This protein binds this small molecule.
Small molecule (SMILES): N#CCC(=O)N1CCC[C@@H](n2nnc3cnc4[nH]ccc4c32)C1

Binding-site contacts:
Ligand atom C24 contacts residue GLY32 of chain 1.A at 3.7 Å.
Ligand atom C23 contacts residue ASP169 of chain 1.A at 3.4 Å.
Ligand atom C2 contacts residue ALA54 of chain 1.A at 3.5 Å (hydrophobic).
Ligand atom C18 contacts residue ASN156 of chain 1.A at 3.3 Å.
Ligand atom N11 contacts residue GLY110 of chain 1.A at 3.7 Å.
Ligand atom C2 contacts residue MET104 of chain 1.A at 3.7 Å (hydrophobic).
Ligand atom O22 contacts residue VAL37 of chain 1.A at 3.2 Å.
Ligand atom N25 contacts residue LYS36 of chain 1.A at 3.5 Å (salt-bridge).
Ligand atom C8 contacts residue LEU29 of chain 1.A at 3.7 Å (hydrophobic).
Ligand atom O22 contacts residue GLU31 of chain 1.A at 3.5 Å (salt-bridge).
Ligand atom C9 contacts residue LEU107 of chain 1.A at 3.1 Å (hydrophobic).
Ligand atom C1 contacts residue LEU158 of chain 1.A at 3.7 Å (hydrophobic).
Ligand atom N25 contacts residue GLY32 of chain 1.A at 3.3 Å (h-bond).
Ligand atom C24 contacts residue ASP169 of chain 1.A at 3.7 Å.
Ligand atom C6 contacts residue LEU158 of chain 1.A at 3.6 Å (hydrophobic).
Ligand atom C5 contacts residue GLU105 of chain 1.A at 3.7 Å.
Ligand atom C2 contacts residue LEU158 of chain 1.A at 3.7 Å (hydrophobic).
Ligand atom C5 contacts residue ALA54 of chain 1.A at 3.6 Å (hydrophobic).
Ligand atom C17 contacts residue GLY168 of chain 1.A at 3.5 Å.
Ligand atom C18 contacts residue ARG155 of chain 1.A at 3.7 Å.
Ligand atom C8 contacts residue LEU158 of chain 1.A at 3.5 Å (hydrophobic).
Ligand atom N3 contacts residue ALA54 of chain 1.A at 3.2 Å.
Ligand atom C7 contacts residue LEU158 of chain 1.A at 3.4 Å (hydrophobic).
Ligand atom N25 contacts residue GLY35 of chain 1.A at 3.4 Å.
Ligand atom C16 contacts residue LEU158 of chain 1.A at 3.6 Å (hydrophobic).
Ligand atom N25 contacts residue GLU31 of chain 1.A at 3.8 Å.
Ligand atom N13 contacts residue LEU158 of chain 1.A at 3.8 Å.
Ligand atom N10 contacts residue PHE106 of chain 1.A at 3.6 Å.
Ligand atom C17 contacts residue ASN156 of chain 1.A at 3.8 Å.
Ligand atom N25 contacts residue LYS56 of chain 1.A at 3.6 Å.
Ligand atom O22 contacts residue GLY30 of chain 1.A at 3.0 Å.
Ligand atom N10 contacts residue LEU107 of chain 1.A at 2.9 Å (h-bond).
Ligand atom N3 contacts residue GLU105 of chain 1.A at 2.8 Å (salt-bridge).
Ligand atom C5 contacts residue LEU158 of chain 1.A at 3.6 Å (hydrophobic).
Ligand atom C2 contacts residue GLU105 of chain 1.A at 3.7 Å.
Ligand atom C21 contacts residue VAL37 of chain 1.A at 3.6 Å (hydrophobic).
Ligand atom C17 contacts residue ASP169 of chain 1.A at 3.6 Å.
Ligand atom N12 contacts residue LEU29 of chain 1.A at 3.8 Å.
Ligand atom C9 contacts residue PHE106 of chain 1.A at 3.7 Å (hydrophobic).
Ligand atom N3 contacts residue LEU158 of chain 1.A at 3.6 Å.

Sequence of chain 1.A:
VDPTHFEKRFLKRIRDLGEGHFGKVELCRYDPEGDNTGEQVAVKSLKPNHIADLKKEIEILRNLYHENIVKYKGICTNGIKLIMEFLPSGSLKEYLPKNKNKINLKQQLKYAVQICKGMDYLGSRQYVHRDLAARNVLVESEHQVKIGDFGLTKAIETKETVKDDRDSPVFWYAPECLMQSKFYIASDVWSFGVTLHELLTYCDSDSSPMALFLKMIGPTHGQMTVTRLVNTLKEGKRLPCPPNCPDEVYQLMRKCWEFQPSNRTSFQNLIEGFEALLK